Binding-site contacts:
Ligand atom C18 contacts residue ILE100 of chain 3.A at 3.8 Å (hydrophobic).
Ligand atom C38 contacts residue SER99 of chain 3.A at 3.5 Å.
Ligand atom C27 contacts residue ALA285 of chain 3.A at 3.5 Å (hydrophobic).
Ligand atom C17 contacts residue PHE221 of chain 3.A at 3.9 Å (hydrophobic).
Ligand atom C17 contacts residue MET94 of chain 3.A at 3.7 Å (hydrophobic).
Ligand atom C32 contacts residue THR289 of chain 3.A at 3.5 Å.
Ligand atom C10 contacts residue PHE88 of chain 3.A at 3.7 Å (hydrophobic).
Ligand atom C20 contacts residue PHE284 of chain 3.A at 3.9 Å (hydrophobic).
Ligand atom C17 contacts residue ILE281 of chain 3.A at 3.8 Å (hydrophobic).
Ligand atom C27 contacts residue ILE281 of chain 3.A at 3.9 Å (hydrophobic).
Ligand atom C04 contacts residue PHE200 of chain 3.A at 3.0 Å (hydrophobic).
Ligand atom C31 contacts residue HEM1 of chain 3.B at 3.4 Å.
Ligand atom N26 contacts residue PHE284 of chain 3.A at 3.7 Å.
Ligand atom C19 contacts residue PHE221 of chain 3.A at 3.1 Å (hydrophobic).
Ligand atom C39 contacts residue HEM1 of chain 3.B at 3.7 Å.
Ligand atom C38 contacts residue ARG85 of chain 3.A at 3.9 Å.
Ligand atom C39 contacts residue ARG85 of chain 3.A at 3.2 Å.
Ligand atom N30 contacts residue HEM1 of chain 3.B at 2.4 Å.
Ligand atom C28 contacts residue ALA285 of chain 3.A at 3.4 Å (hydrophobic).
Ligand atom O05 contacts residue PHE88 of chain 3.A at 3.5 Å.
Ligand atom C24 contacts residue SER99 of chain 3.A at 3.9 Å.
Ligand atom S11 contacts residue PHE88 of chain 3.A at 3.9 Å.
Ligand atom C19 contacts residue VAL220 of chain 3.A at 3.4 Å (hydrophobic).
Ligand atom C16 contacts residue ILE281 of chain 3.A at 3.6 Å (hydrophobic).
Ligand atom C31 contacts residue THR289 of chain 3.A at 3.6 Å.
Ligand atom C40 contacts residue ARG85 of chain 3.A at 3.9 Å.
Ligand atom C29 contacts residue ALA285 of chain 3.A at 3.5 Å (hydrophobic).
Ligand atom C13 contacts residue PHE284 of chain 3.A at 3.7 Å (hydrophobic).
Ligand atom C20 contacts residue PHE221 of chain 3.A at 3.8 Å (hydrophobic).
Ligand atom C17 contacts residue ILE100 of chain 3.A at 3.2 Å (hydrophobic).
Ligand atom C40 contacts residue HEM1 of chain 3.B at 3.4 Å.
Ligand atom C29 contacts residue HEM1 of chain 3.B at 2.9 Å.
Ligand atom C43 contacts residue ALA350 of chain 3.A at 3.9 Å (hydrophobic).
Ligand atom N08 contacts residue PHE88 of chain 3.A at 3.7 Å.
Ligand atom O25 contacts residue SER99 of chain 3.A at 3.3 Å (h-bond).
Ligand atom C14 contacts residue PHE284 of chain 3.A at 3.5 Å (hydrophobic).
Ligand atom C15 contacts residue PHE284 of chain 3.A at 3.5 Å (hydrophobic).
Ligand atom C18 contacts residue PHE221 of chain 3.A at 3.2 Å (hydrophobic).
Ligand atom C23 contacts residue PHE284 of chain 3.A at 3.9 Å (hydrophobic).
Ligand atom C06 contacts residue PHE88 of chain 3.A at 3.6 Å (hydrophobic).

Sequence of chain 3.A:
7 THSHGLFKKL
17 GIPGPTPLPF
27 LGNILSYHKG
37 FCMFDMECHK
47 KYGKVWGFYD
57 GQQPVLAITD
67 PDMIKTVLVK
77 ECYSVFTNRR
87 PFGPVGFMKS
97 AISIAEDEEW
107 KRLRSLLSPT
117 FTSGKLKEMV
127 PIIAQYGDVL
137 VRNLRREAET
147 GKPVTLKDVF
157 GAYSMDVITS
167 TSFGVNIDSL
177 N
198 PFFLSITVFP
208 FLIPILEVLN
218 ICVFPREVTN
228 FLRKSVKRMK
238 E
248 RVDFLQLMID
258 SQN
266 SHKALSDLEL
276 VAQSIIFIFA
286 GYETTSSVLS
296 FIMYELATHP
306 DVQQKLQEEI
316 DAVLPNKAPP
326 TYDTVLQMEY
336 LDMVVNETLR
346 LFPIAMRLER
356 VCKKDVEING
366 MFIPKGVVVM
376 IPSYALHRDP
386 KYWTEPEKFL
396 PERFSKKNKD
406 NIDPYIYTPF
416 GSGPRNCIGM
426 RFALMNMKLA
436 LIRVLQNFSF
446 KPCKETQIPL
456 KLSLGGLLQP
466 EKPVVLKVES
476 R

The protein below binds the small molecule below.
Small molecule (SMILES): CC(C)(C)OC(=O)N[C@@H](CS[C@@H](Cc1cccc2ccccc12)C(=O)NCc1cccnc1)Cc1cccc2ccccc12